Binding-site contacts:
Ligand atom O3' contacts residue LYS61 of chain 2.A at 3.0 Å (salt-bridge).
Ligand atom O3' contacts residue TYR18 of chain 2.A at 4.0 Å.
Ligand atom C2' contacts residue ASP17 of chain 2.A at 3.3 Å.
Ligand atom O4' contacts residue ASP17 of chain 2.A at 3.5 Å (salt-bridge).
Ligand atom C4 contacts residue ASP17 of chain 2.A at 3.7 Å.
Ligand atom C2' contacts residue LEU60 of chain 2.A at 4.3 Å (hydrophobic).
Ligand atom O3' contacts residue LEU60 of chain 2.A at 3.9 Å.
Ligand atom N9 contacts residue ASP17 of chain 2.A at 4.1 Å.
Ligand atom C4' contacts residue ASP17 of chain 2.A at 3.7 Å.
Ligand atom N3 contacts residue PHE16 of chain 2.A at 3.4 Å.
Ligand atom O3' contacts residue ASP17 of chain 2.A at 2.3 Å (salt-bridge).
Ligand atom O4' contacts residue PHE16 of chain 2.A at 3.8 Å.
Ligand atom N2 contacts residue THR15 of chain 2.A at 2.5 Å (h-bond).
Ligand atom C3' contacts residue LYS61 of chain 2.A at 3.8 Å.
Ligand atom N2 contacts residue ASP17 of chain 2.A at 2.7 Å (salt-bridge).
Ligand atom N3 contacts residue ASP17 of chain 2.A at 2.7 Å (salt-bridge).
Ligand atom O4' contacts residue TYR18 of chain 2.A at 4.4 Å.
Ligand atom N1 contacts residue ASP17 of chain 2.A at 3.9 Å.
Ligand atom C4 contacts residue PHE16 of chain 2.A at 4.2 Å (hydrophobic).
Ligand atom C4' contacts residue TYR18 of chain 2.A at 4.1 Å (hydrophobic).
Ligand atom C1' contacts residue ASP17 of chain 2.A at 3.1 Å.
Ligand atom N9 contacts residue PHE16 of chain 2.A at 4.5 Å.
Ligand atom C5' contacts residue TYR18 of chain 2.A at 4.3 Å (hydrophobic).
Ligand atom N3 contacts residue THR15 of chain 2.A at 3.6 Å.
Ligand atom C6 contacts residue THR15 of chain 2.A at 4.3 Å.
Ligand atom C3' contacts residue ASP17 of chain 2.A at 3.3 Å.
Ligand atom C2 contacts residue THR15 of chain 2.A at 2.9 Å.
Ligand atom N2 contacts residue PHE16 of chain 2.A at 3.7 Å.
Ligand atom N1 contacts residue THR15 of chain 2.A at 3.2 Å (h-bond).
Ligand atom C4 contacts residue THR15 of chain 2.A at 4.4 Å.
Ligand atom C1' contacts residue PHE16 of chain 2.A at 4.5 Å (hydrophobic).
Ligand atom C2 contacts residue ASP17 of chain 2.A at 2.9 Å.
Ligand atom C2 contacts residue PHE16 of chain 2.A at 3.7 Å (hydrophobic).

Sequence of chain 2.A:
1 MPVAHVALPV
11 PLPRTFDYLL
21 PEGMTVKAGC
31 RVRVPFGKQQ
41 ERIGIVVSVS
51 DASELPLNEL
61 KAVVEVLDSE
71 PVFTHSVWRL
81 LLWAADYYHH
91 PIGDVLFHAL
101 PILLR

A protein and the small-molecule ligand that binds it are described below.
Small molecule (SMILES): Nc1nc2c(ncn2[C@H]2C[C@H](O)[C@@H](COP(=O)(O)O)O2)c(=O)[nH]1